Binding-site contacts:
Ligand atom O3 contacts residue GLU147 of chain 3.B at 3.8 Å.
Ligand atom C7 contacts residue GLU147 of chain 3.B at 4.0 Å.
Ligand atom C8 contacts residue GLU147 of chain 3.B at 2.5 Å.
Ligand atom C3 contacts residue GLU147 of chain 3.B at 4.1 Å.

Sequence of chain 3.B:
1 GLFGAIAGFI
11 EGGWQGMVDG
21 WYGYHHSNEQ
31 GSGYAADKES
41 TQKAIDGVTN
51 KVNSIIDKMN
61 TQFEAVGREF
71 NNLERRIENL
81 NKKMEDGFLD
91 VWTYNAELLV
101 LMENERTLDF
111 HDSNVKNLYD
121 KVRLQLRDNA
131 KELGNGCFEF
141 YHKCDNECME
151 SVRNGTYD

The small molecule below binds the protein below.
Small molecule (SMILES): CC(=O)N[C@@H]1[C@@H](O)[C@H](O)[C@@H](CO)O[C@H]1O